Binding-site contacts:
Ligand atom F01 contacts residue ARG56 of chain 1.B at 4.3 Å.
Ligand atom C05 contacts residue ARG56 of chain 1.B at 3.4 Å.
Ligand atom C04 contacts residue ARG56 of chain 1.B at 4.0 Å.
Ligand atom N11 contacts residue ARG56 of chain 1.B at 4.0 Å.
Ligand atom C07 contacts residue ARG56 of chain 1.B at 3.5 Å.
Ligand atom C02 contacts residue ARG56 of chain 1.B at 3.8 Å.
Ligand atom C03 contacts residue ARG56 of chain 1.B at 4.3 Å.
Ligand atom C08 contacts residue ARG56 of chain 1.B at 3.8 Å.
Ligand atom C10 contacts residue ARG56 of chain 1.B at 3.9 Å.
Ligand atom N06 contacts residue ARG56 of chain 1.B at 3.2 Å.
Ligand atom C09 contacts residue ARG56 of chain 1.B at 3.7 Å.
Ligand atom F01 contacts residue LYS52 of chain 1.B at 3.8 Å.
Ligand atom N12 contacts residue ARG56 of chain 1.B at 3.9 Å.

This protein binds this small molecule.
Small molecule (SMILES): Fc1ccc(-c2ccn[nH]2)nc1

Sequence of chain 1.B:
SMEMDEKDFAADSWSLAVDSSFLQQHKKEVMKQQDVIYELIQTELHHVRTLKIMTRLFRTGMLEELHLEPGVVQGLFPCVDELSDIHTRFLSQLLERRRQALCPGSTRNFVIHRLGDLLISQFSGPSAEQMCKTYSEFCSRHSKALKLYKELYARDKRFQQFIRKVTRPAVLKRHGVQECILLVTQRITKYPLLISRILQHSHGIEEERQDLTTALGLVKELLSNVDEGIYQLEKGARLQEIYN